The protein below binds the small molecule below.
Small molecule (SMILES): Nc1ncnc2c1ncn2[C@@H]1O[C@H](CO[P](=O)(O)O[P](=O)(O)O[V](=O)(O)O)[C@@H](O)[C@H]1O

Sequence of chain 1.A:
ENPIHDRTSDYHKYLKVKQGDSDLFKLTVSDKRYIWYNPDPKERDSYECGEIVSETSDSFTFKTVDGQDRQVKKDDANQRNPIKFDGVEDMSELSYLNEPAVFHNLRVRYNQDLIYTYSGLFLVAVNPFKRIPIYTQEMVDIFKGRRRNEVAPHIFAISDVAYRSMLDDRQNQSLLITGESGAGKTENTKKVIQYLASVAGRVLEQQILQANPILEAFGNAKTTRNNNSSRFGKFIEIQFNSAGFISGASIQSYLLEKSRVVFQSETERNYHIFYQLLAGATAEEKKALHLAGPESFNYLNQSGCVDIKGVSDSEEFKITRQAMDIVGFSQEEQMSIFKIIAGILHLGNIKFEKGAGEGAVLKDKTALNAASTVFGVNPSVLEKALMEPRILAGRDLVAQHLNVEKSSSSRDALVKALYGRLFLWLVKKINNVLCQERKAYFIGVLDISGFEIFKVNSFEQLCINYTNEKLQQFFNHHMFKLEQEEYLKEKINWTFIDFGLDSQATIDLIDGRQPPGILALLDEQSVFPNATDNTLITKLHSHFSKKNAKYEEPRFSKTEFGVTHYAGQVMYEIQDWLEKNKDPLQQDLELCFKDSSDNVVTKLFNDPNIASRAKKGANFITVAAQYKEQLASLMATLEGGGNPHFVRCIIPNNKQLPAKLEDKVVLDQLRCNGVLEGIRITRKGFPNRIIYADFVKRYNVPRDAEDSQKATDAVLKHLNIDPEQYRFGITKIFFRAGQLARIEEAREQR

Binding-site contacts:
Ligand atom N9 contacts residue ASN138 of chain 1.A at 3.1 Å (h-bond).
Ligand atom O3B contacts residue ASN244 of chain 1.A at 3.0 Å (h-bond).
Ligand atom C3' contacts residue GLU198 of chain 1.A at 3.5 Å.
Ligand atom C5' contacts residue ASN244 of chain 1.A at 3.5 Å.
Ligand atom O2B contacts residue GLY195 of chain 1.A at 2.9 Å (h-bond).
Ligand atom O1A contacts residue LYS196 of chain 1.A at 3.5 Å (salt-bridge).
Ligand atom O3B contacts residue GLY193 of chain 1.A at 2.6 Å (h-bond).
Ligand atom O1G contacts residue SER192 of chain 1.A at 3.5 Å.
Ligand atom VG contacts residue MG1 of chain 1.C at 3.6 Å.
Ligand atom O3A contacts residue ASN244 of chain 1.A at 3.1 Å (h-bond).
Ligand atom O4' contacts residue ASN138 of chain 1.A at 2.9 Å (h-bond).
Ligand atom O1A contacts residue GLU198 of chain 1.A at 2.9 Å (salt-bridge).
Ligand atom C8 contacts residue ASN138 of chain 1.A at 3.1 Å.
Ligand atom O2B contacts residue ALA194 of chain 1.A at 3.3 Å (h-bond).
Ligand atom C1' contacts residue ASN138 of chain 1.A at 3.5 Å.
Ligand atom O1G contacts residue GLY468 of chain 1.A at 2.5 Å (h-bond).
Ligand atom PB contacts residue MG1 of chain 1.C at 3.4 Å.
Ligand atom C4 contacts residue ASN138 of chain 1.A at 3.5 Å.
Ligand atom C8 contacts residue GLU198 of chain 1.A at 3.4 Å.
Ligand atom O3' contacts residue GLU198 of chain 1.A at 3.6 Å (salt-bridge).
Ligand atom C2 contacts residue LYS141 of chain 1.A at 3.2 Å.
Ligand atom N9 contacts residue GLU198 of chain 1.A at 3.6 Å.
Ligand atom N7 contacts residue ASN138 of chain 1.A at 3.5 Å (h-bond).
Ligand atom O1A contacts residue GLY195 of chain 1.A at 3.2 Å.
Ligand atom N6 contacts residue TYR146 of chain 1.A at 3.0 Å (h-bond).
Ligand atom O1G contacts residue LYS196 of chain 1.A at 2.5 Å (salt-bridge).
Ligand atom O3B contacts residue SER192 of chain 1.A at 3.6 Å.
Ligand atom O2B contacts residue LYS196 of chain 1.A at 2.8 Å (salt-bridge).
Ligand atom O1B contacts residue THR197 of chain 1.A at 3.0 Å (h-bond).
Ligand atom N7 contacts residue GLU198 of chain 1.A at 3.5 Å.
Ligand atom O4' contacts residue PHE140 of chain 1.A at 3.5 Å.
Ligand atom O1B contacts residue MG1 of chain 1.C at 2.2 Å.
Ligand atom O2G contacts residue SER248 of chain 1.A at 2.7 Å (h-bond).
Ligand atom O1A contacts residue THR197 of chain 1.A at 3.1 Å (h-bond).
Ligand atom O1G contacts residue SER467 of chain 1.A at 3.6 Å.
Ligand atom O3G contacts residue SER192 of chain 1.A at 2.5 Å (h-bond).
Ligand atom PB contacts residue LYS196 of chain 1.A at 3.6 Å.
Ligand atom O2G contacts residue MG1 of chain 1.C at 2.2 Å.
Ligand atom N1 contacts residue PRO139 of chain 1.A at 3.6 Å.
Ligand atom O3G contacts residue SER247 of chain 1.A at 2.5 Å (h-bond).